Binding-site contacts:
Ligand atom C2 contacts residue GLU147 of chain 1.A at 4.5 Å.
Ligand atom C3 contacts residue GLU147 of chain 1.A at 4.5 Å.
Ligand atom C2 contacts residue ASN149 of chain 1.A at 2.2 Å.
Ligand atom C7 contacts residue ASN149 of chain 1.A at 3.2 Å.
Ligand atom O7 contacts residue ASN149 of chain 1.A at 3.1 Å (h-bond).
Ligand atom N2 contacts residue ASN149 of chain 1.A at 2.8 Å (h-bond).
Ligand atom C5 contacts residue ASN149 of chain 1.A at 3.6 Å.
Ligand atom C4 contacts residue ASN149 of chain 1.A at 4.1 Å.
Ligand atom C8 contacts residue ILE158 of chain 1.A at 3.8 Å (hydrophobic).
Ligand atom C1 contacts residue ASN149 of chain 1.A at 1.4 Å.
Ligand atom C8 contacts residue ALA159 of chain 1.A at 3.4 Å (hydrophobic).
Ligand atom N2 contacts residue GLU147 of chain 1.A at 3.8 Å.
Ligand atom C7 contacts residue ASN157 of chain 1.A at 4.4 Å.
Ligand atom O7 contacts residue ASN157 of chain 1.A at 4.1 Å.
Ligand atom C1 contacts residue GLU147 of chain 1.A at 4.5 Å.
Ligand atom C3 contacts residue ASN149 of chain 1.A at 3.7 Å.
Ligand atom C8 contacts residue ASN157 of chain 1.A at 4.0 Å.
Ligand atom O5 contacts residue ASN149 of chain 1.A at 2.4 Å (h-bond).

A protein and the small-molecule ligand that binds it are described below.
Small molecule (SMILES): CC(=O)N[C@@H]1[C@@H](O)[C@H](O)[C@@H](CO)O[C@H]1O

Sequence of chain 1.A:
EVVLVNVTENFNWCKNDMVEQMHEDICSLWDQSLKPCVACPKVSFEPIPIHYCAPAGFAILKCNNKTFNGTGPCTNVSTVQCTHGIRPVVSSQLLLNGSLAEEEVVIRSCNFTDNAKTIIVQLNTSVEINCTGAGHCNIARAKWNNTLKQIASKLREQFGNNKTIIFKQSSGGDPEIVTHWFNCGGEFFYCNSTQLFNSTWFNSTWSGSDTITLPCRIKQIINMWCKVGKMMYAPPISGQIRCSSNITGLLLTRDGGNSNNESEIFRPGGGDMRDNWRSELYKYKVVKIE